Sequence of chain 1.A:
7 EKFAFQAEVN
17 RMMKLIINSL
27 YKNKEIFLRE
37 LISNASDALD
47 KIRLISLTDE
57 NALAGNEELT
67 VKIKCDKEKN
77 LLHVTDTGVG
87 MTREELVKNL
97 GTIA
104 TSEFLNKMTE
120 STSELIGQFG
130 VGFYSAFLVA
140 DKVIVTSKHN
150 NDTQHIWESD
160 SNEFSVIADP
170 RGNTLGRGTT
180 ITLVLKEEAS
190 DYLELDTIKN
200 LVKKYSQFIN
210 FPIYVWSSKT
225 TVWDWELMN

Binding-site contacts:
Ligand atom CAC contacts residue ASN40 of chain 1.A at 4.1 Å.
Ligand atom CAE contacts residue MET87 of chain 1.A at 3.8 Å (hydrophobic).
Ligand atom CL1 contacts residue PHE132 of chain 1.A at 3.4 Å.
Ligand atom CAD contacts residue ASN40 of chain 1.A at 4.0 Å.
Ligand atom NAR contacts residue ASN40 of chain 1.A at 3.8 Å.
Ligand atom OAI contacts residue THR178 of chain 1.A at 3.7 Å.
Ligand atom CAD contacts residue ASP82 of chain 1.A at 3.4 Å.
Ligand atom CAC contacts residue ASP82 of chain 1.A at 3.1 Å.
Ligand atom BR1 contacts residue LYS47 of chain 1.A at 3.4 Å.
Ligand atom NAR contacts residue PHE132 of chain 1.A at 3.7 Å.
Ligand atom CAT contacts residue ASN95 of chain 1.A at 4.0 Å.
Ligand atom CAD contacts residue ALA44 of chain 1.A at 4.0 Å (hydrophobic).
Ligand atom OAH contacts residue ASN40 of chain 1.A at 3.7 Å.
Ligand atom CAV contacts residue ASN95 of chain 1.A at 4.1 Å.
Ligand atom OAK contacts residue THR178 of chain 1.A at 3.9 Å.
Ligand atom CAP contacts residue ASN95 of chain 1.A at 3.4 Å.
Ligand atom OAI contacts residue ASP82 of chain 1.A at 2.7 Å (salt-bridge).
Ligand atom CAD contacts residue THR178 of chain 1.A at 4.2 Å.
Ligand atom NAR contacts residue GLY129 of chain 1.A at 3.6 Å.
Ligand atom CAU contacts residue ASN95 of chain 1.A at 3.4 Å.
Ligand atom CAJ contacts residue MET87 of chain 1.A at 3.8 Å (hydrophobic).
Ligand atom OAK contacts residue GLY86 of chain 1.A at 4.0 Å.
Ligand atom CAV contacts residue LYS47 of chain 1.A at 4.1 Å.
Ligand atom CL1 contacts residue ASN40 of chain 1.A at 3.2 Å.
Ligand atom CAB contacts residue ILE180 of chain 1.A at 3.8 Å (hydrophobic).
Ligand atom CAQ contacts residue GLY129 of chain 1.A at 3.5 Å.
Ligand atom CBB contacts residue ALA44 of chain 1.A at 3.7 Å (hydrophobic).
Ligand atom CAC contacts residue THR178 of chain 1.A at 4.0 Å.
Ligand atom CAQ contacts residue PHE132 of chain 1.A at 4.0 Å (hydrophobic).
Ligand atom CAB contacts residue ASN40 of chain 1.A at 3.7 Å.
Ligand atom OAK contacts residue MET87 of chain 1.A at 3.3 Å.
Ligand atom CAS contacts residue ASN95 of chain 1.A at 3.4 Å.
Ligand atom OAH contacts residue LEU37 of chain 1.A at 3.8 Å.
Ligand atom CAL contacts residue MET87 of chain 1.A at 4.1 Å (hydrophobic).
Ligand atom NAO contacts residue ASN95 of chain 1.A at 3.9 Å.
Ligand atom CAF contacts residue MET87 of chain 1.A at 4.0 Å (hydrophobic).
Ligand atom OAH contacts residue ILE180 of chain 1.A at 3.3 Å.
Ligand atom CBB contacts residue ASN40 of chain 1.A at 3.7 Å.
Ligand atom CAA contacts residue ASN40 of chain 1.A at 3.8 Å.
Ligand atom OAI contacts residue ALA44 of chain 1.A at 3.0 Å.

A protein and the small-molecule ligand that binds it are described below.
Small molecule (SMILES): COC(=O)c1c(O)cc(O)c(Cl)c1CCc1nccn1Cc1ccc(Br)cc1